Sequence of chain 1.A:
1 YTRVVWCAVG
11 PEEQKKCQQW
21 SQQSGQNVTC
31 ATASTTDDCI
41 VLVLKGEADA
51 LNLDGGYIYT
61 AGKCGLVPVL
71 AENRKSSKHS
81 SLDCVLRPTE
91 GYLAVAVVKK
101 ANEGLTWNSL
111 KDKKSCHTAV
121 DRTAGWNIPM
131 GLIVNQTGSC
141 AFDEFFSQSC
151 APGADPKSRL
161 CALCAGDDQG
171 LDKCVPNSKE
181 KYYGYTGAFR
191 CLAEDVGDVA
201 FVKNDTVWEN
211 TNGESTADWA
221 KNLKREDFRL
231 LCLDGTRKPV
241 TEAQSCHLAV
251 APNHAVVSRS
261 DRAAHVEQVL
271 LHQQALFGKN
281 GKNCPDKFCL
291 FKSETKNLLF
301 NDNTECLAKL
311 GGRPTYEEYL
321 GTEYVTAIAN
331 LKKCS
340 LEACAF

Binding-site contacts:
Ligand atom O6 contacts residue GLU209 of chain 1.A at 4.5 Å.
Ligand atom O7 contacts residue GLN244 of chain 1.A at 4.0 Å.
Ligand atom O7 contacts residue TRP208 of chain 1.A at 3.6 Å.
Ligand atom O5 contacts residue ASN204 of chain 1.A at 2.3 Å (h-bond).
Ligand atom C4 contacts residue ASN204 of chain 1.A at 4.2 Å.
Ligand atom O6 contacts residue ASP205 of chain 1.A at 2.6 Å (salt-bridge).
Ligand atom O5 contacts residue ASP205 of chain 1.A at 3.3 Å (salt-bridge).
Ligand atom C7 contacts residue LEU93 of chain 1.A at 4.2 Å (hydrophobic).
Ligand atom O6 contacts residue SER77 of chain 1.A at 4.2 Å.
Ligand atom C7 contacts residue GLN244 of chain 1.A at 4.2 Å.
Ligand atom C8 contacts residue TRP208 of chain 1.A at 4.3 Å (hydrophobic).
Ligand atom O7 contacts residue LEU93 of chain 1.A at 4.1 Å.
Ligand atom C5 contacts residue ASN204 of chain 1.A at 3.6 Å.
Ligand atom C1 contacts residue TRP208 of chain 1.A at 3.7 Å (hydrophobic).
Ligand atom C8 contacts residue GLU214 of chain 1.A at 3.9 Å.
Ligand atom O7 contacts residue ASN204 of chain 1.A at 3.6 Å (h-bond).
Ligand atom C6 contacts residue ASP205 of chain 1.A at 3.6 Å.
Ligand atom C5 contacts residue TRP208 of chain 1.A at 3.7 Å (hydrophobic).
Ligand atom C7 contacts residue TRP208 of chain 1.A at 4.3 Å (hydrophobic).
Ligand atom C2 contacts residue ASN204 of chain 1.A at 2.3 Å.
Ligand atom C1 contacts residue ASP205 of chain 1.A at 4.3 Å.
Ligand atom O6 contacts residue LYS75 of chain 1.A at 4.1 Å.
Ligand atom C6 contacts residue TRP208 of chain 1.A at 3.7 Å (hydrophobic).
Ligand atom O4 contacts residue LYS75 of chain 1.A at 4.5 Å.
Ligand atom C8 contacts residue GLN244 of chain 1.A at 3.3 Å.
Ligand atom N2 contacts residue ASN204 of chain 1.A at 2.8 Å (h-bond).
Ligand atom C1 contacts residue ASN204 of chain 1.A at 1.4 Å.
Ligand atom C8 contacts residue LEU93 of chain 1.A at 4.0 Å (hydrophobic).
Ligand atom O5 contacts residue TRP208 of chain 1.A at 3.7 Å.
Ligand atom C5 contacts residue ASP205 of chain 1.A at 4.0 Å.
Ligand atom C3 contacts residue ASN204 of chain 1.A at 3.7 Å.
Ligand atom C7 contacts residue ASN204 of chain 1.A at 3.4 Å.
Ligand atom O6 contacts residue SER76 of chain 1.A at 4.4 Å.

A protein and the small-molecule ligand that binds it are described below.
Small molecule (SMILES): CC(=O)N[C@H]1[C@H](O[C@H]2[C@H](O)[C@@H](NC(C)=O)CO[C@@H]2CO)O[C@H](CO)[C@@H](O)[C@@H]1O